The small molecule below binds the protein below.
Small molecule (SMILES): Cc1cn([C@H]2CC[C@@H](CO[P](=O)(O)O[C@H]3C[C@H](n4ccc(N)nc4=O)O[C@@H]3CO[P](=O)(O)O[C@H]3C[C@H](n4cnc5c(=O)nc(N)[nH]c54)O[C@@H]3CO[P](=O)(O)O[C@H]3C[C@H](n4cc(C)c(=O)[nH]c4=O)O[C@@H]3CO[P](=O)(O)O[C@H]3C[C@H](n4cnc5c(N)ncnc54)O[C@@H]3CO[P](=O)(O)O[C@H]3C[C@H](n4cnc5c(=O)nc(N)[nH]c54)O[C@@H]3CO[P](=O)(O)O[C@H]3C[C@H](n4cc(C)c(=O)[nH]c4=O)O[C@@H]3CO[P](=O)(O)O[C@H]3C[C@H](n4cnc5c(N)ncnc54)O[C@@H]3CO[P](=O)(O)O[C@H]3C[C@H](n4ccc(N)nc4=O)O[C@@H]3CO)O2)c(=O)[nH]c1=O

Binding-site contacts:
Ligand atom O5' contacts residue ARG333 of chain 1.B at 3.1 Å (salt-bridge).
Ligand atom O4' contacts residue LYS286 of chain 1.B at 3.5 Å.
Ligand atom N2 contacts residue ASN329 of chain 1.B at 3.4 Å (h-bond).
Ligand atom O3' contacts residue ARG282 of chain 1.B at 3.2 Å (salt-bridge).
Ligand atom C5 contacts residue ARG333 of chain 1.B at 3.4 Å.
Ligand atom C5' contacts residue ARG282 of chain 1.B at 2.9 Å.
Ligand atom OP1 contacts residue GLN283 of chain 1.B at 3.1 Å.
Ligand atom OP1 contacts residue LYS255 of chain 1.B at 2.6 Å (salt-bridge).
Ligand atom OP1 contacts residue ARG333 of chain 1.B at 2.8 Å (salt-bridge).
Ligand atom C4' contacts residue ILE330 of chain 1.B at 3.6 Å (hydrophobic).
Ligand atom OP1 contacts residue THR256 of chain 1.B at 2.9 Å (h-bond).
Ligand atom C1' contacts residue ASN329 of chain 1.B at 3.6 Å.
Ligand atom C3' contacts residue ASP534 of chain 1.B at 3.4 Å.
Ligand atom C2' contacts residue TYR291 of chain 1.B at 3.3 Å (hydrophobic).
Ligand atom C5' contacts residue THR260 of chain 1.B at 3.5 Å.
Ligand atom O4' contacts residue ASN329 of chain 1.B at 3.1 Å.
Ligand atom C5M contacts residue ARG333 of chain 1.B at 3.4 Å.
Ligand atom P contacts residue THR260 of chain 1.B at 3.6 Å.
Ligand atom P contacts residue ARG333 of chain 1.B at 3.5 Å.
Ligand atom C6 contacts residue ARG333 of chain 1.B at 3.3 Å.
Ligand atom OP2 contacts residue ARG333 of chain 1.B at 2.5 Å (salt-bridge).
Ligand atom OP1 contacts residue ILE332 of chain 1.B at 2.8 Å (h-bond).
Ligand atom OP1 contacts residue THR254 of chain 1.B at 2.7 Å (h-bond).
Ligand atom OP1 contacts residue PRO235 of chain 1.B at 3.5 Å.
Ligand atom OP1 contacts residue THR260 of chain 1.B at 2.7 Å (h-bond).
Ligand atom OP1 contacts residue PRO331 of chain 1.B at 3.5 Å.
Ligand atom OP2 contacts residue ALA262 of chain 1.B at 3.4 Å.
Ligand atom C2 contacts residue ASN329 of chain 1.B at 3.6 Å.
Ligand atom O2 contacts residue ARG319 of chain 1.B at 2.9 Å (salt-bridge).
Ligand atom N3 contacts residue ASN329 of chain 1.B at 2.9 Å (h-bond).
Ligand atom O4' contacts residue TYR291 of chain 1.B at 3.4 Å (h-bond).
Ligand atom O3' contacts residue THR256 of chain 1.B at 3.5 Å.
Ligand atom C1' contacts residue TYR291 of chain 1.B at 3.1 Å (hydrophobic).
Ligand atom OP2 contacts residue SER261 of chain 1.B at 3.5 Å (h-bond).
Ligand atom OP1 contacts residue ARG282 of chain 1.B at 3.1 Å (salt-bridge).
Ligand atom O4' contacts residue HIS533 of chain 1.B at 3.4 Å.
Ligand atom O5' contacts residue THR260 of chain 1.B at 3.4 Å (h-bond).
Ligand atom O2 contacts residue LYS286 of chain 1.B at 3.1 Å (salt-bridge).
Ligand atom C4' contacts residue VAL532 of chain 1.B at 3.5 Å (hydrophobic).
Ligand atom C5' contacts residue ILE330 of chain 1.B at 3.2 Å (hydrophobic).

Sequence of chain 1.B:
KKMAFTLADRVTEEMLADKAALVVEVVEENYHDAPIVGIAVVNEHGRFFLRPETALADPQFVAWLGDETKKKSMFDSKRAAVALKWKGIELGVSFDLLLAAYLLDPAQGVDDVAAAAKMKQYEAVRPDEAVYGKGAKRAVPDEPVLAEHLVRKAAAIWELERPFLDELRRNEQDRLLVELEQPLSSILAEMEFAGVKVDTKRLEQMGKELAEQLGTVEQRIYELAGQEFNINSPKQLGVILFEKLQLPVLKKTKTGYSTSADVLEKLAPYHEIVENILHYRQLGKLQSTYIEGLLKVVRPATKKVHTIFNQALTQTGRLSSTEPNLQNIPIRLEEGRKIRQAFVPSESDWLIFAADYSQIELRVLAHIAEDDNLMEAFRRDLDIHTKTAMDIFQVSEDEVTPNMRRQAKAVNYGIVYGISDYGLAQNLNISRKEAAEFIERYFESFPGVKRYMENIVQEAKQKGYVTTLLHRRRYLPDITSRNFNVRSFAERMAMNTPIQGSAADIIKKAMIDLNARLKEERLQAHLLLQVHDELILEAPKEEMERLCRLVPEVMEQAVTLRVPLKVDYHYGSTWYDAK